The protein below binds the small molecule below.
Small molecule (SMILES): CC(=O)N[C@H]1[C@H](O[C@H]2[C@H](O)[C@@H](NC(C)=O)CO[C@@H]2CO)O[C@H](CO)[C@@H](O[C@H]2O[C@H](CO[C@H]3O[C@H](CO[C@H]4O[C@H](CO)[C@@H](O)[C@H](O)[C@@H]4O)[C@@H](O)[C@H](O[C@H]4O[C@H](CO)[C@@H](O)[C@H](O)[C@@H]4O)[C@@H]3O)[C@@H](O)[C@H](O[C@H]3O[C@H](CO)[C@@H](O)[C@H](O)[C@@H]3O[C@H]3O[C@H](CO)[C@@H](O)[C@H](O)[C@@H]3O[C@H]3O[C@H](CO)[C@@H](O)[C@H](O)[C@@H]3O)[C@@H]2O)[C@@H]1O

Sequence of chain 1.B:
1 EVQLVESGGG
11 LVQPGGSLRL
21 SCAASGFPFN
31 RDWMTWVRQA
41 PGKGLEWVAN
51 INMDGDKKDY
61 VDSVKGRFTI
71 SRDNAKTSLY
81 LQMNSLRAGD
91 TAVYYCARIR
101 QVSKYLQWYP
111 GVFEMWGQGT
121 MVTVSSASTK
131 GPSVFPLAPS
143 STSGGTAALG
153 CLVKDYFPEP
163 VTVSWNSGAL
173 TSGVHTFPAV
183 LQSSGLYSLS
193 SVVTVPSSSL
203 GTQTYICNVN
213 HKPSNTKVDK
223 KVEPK

Sequence of chain 1.C:
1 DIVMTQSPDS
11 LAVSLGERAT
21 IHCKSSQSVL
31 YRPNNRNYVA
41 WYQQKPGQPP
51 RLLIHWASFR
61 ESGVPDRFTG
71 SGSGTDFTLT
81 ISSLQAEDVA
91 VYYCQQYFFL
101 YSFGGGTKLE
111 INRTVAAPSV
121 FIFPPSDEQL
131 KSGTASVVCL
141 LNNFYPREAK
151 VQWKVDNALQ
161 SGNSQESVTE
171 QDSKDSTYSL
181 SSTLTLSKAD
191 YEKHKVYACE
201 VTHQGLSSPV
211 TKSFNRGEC

Sequence of chain 1.A:
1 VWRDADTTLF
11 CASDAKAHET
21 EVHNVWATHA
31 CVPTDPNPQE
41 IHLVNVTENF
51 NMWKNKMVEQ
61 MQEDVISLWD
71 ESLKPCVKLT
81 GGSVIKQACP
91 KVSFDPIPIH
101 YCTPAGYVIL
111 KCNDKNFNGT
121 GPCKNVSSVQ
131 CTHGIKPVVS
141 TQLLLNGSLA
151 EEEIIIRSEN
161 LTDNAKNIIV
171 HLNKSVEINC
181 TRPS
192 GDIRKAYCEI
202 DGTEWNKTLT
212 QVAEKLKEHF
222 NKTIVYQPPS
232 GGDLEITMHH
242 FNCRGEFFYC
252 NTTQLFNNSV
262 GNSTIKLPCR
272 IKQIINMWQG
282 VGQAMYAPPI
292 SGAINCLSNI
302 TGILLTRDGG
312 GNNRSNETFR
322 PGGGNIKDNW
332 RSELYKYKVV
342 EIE

Binding-site contacts:
Ligand atom C1 contacts residue ASN300 of chain 1.A at 1.4 Å.
Ligand atom O3 contacts residue ASP59 of chain 1.B at 2.7 Å (salt-bridge).
Ligand atom C8 contacts residue LEU106 of chain 1.B at 3.6 Å (hydrophobic).
Ligand atom N2 contacts residue ASN300 of chain 1.A at 2.9 Å (h-bond).
Ligand atom O4 contacts residue ASP59 of chain 1.B at 3.0 Å (salt-bridge).
Ligand atom N2 contacts residue LEU106 of chain 1.B at 3.3 Å.
Ligand atom O5 contacts residue ASP1 of chain 1.C at 3.1 Å (salt-bridge).
Ligand atom C2 contacts residue ASN300 of chain 1.A at 2.5 Å.
Ligand atom O6 contacts residue SER175 of chain 1.A at 3.1 Å.
Ligand atom C1 contacts residue ASP1 of chain 1.C at 3.7 Å.
Ligand atom O2 contacts residue ASP1 of chain 1.C at 2.9 Å (salt-bridge).
Ligand atom O6 contacts residue GLN107 of chain 1.B at 2.8 Å (h-bond).
Ligand atom O7 contacts residue TYR105 of chain 1.B at 3.6 Å.
Ligand atom C3 contacts residue LYS65 of chain 1.B at 3.8 Å.
Ligand atom C3 contacts residue ASP59 of chain 1.B at 3.8 Å.
Ligand atom C2 contacts residue GLN27 of chain 1.C at 3.2 Å.
Ligand atom C7 contacts residue ASN300 of chain 1.A at 3.7 Å.
Ligand atom O4 contacts residue TYR31 of chain 1.C at 3.8 Å.
Ligand atom C6 contacts residue TYR105 of chain 1.B at 3.7 Å (hydrophobic).
Ligand atom O5 contacts residue ASN300 of chain 1.A at 2.4 Å (h-bond).
Ligand atom O5 contacts residue LEU149 of chain 1.A at 3.7 Å.
Ligand atom O4 contacts residue TYR105 of chain 1.B at 3.6 Å.
Ligand atom O4 contacts residue PHE99 of chain 1.C at 3.5 Å.
Ligand atom O3 contacts residue LYS65 of chain 1.B at 3.0 Å (salt-bridge).
Ligand atom O3 contacts residue TYR105 of chain 1.B at 3.8 Å.
Ligand atom O5 contacts residue SER175 of chain 1.A at 2.9 Å (h-bond).
Ligand atom O5 contacts residue TYR105 of chain 1.B at 3.5 Å.
Ligand atom N2 contacts residue TYR105 of chain 1.B at 3.7 Å.
Ligand atom C5 contacts residue ASN300 of chain 1.A at 3.7 Å.
Ligand atom C3 contacts residue ASN300 of chain 1.A at 3.8 Å.
Ligand atom O2 contacts residue LYS65 of chain 1.B at 3.1 Å (salt-bridge).
Ligand atom C6 contacts residue LEU149 of chain 1.A at 3.8 Å (hydrophobic).
Ligand atom O3 contacts residue TYR60 of chain 1.B at 3.7 Å.
Ligand atom C5 contacts residue TYR31 of chain 1.C at 3.5 Å (hydrophobic).
Ligand atom C1 contacts residue SER175 of chain 1.A at 3.7 Å.
Ligand atom C4 contacts residue ASP59 of chain 1.B at 3.7 Å.
Ligand atom C6 contacts residue PHE99 of chain 1.C at 3.5 Å (hydrophobic).
Ligand atom O6 contacts residue ASP1 of chain 1.C at 3.0 Å (salt-bridge).
Ligand atom O2 contacts residue GLN27 of chain 1.C at 2.9 Å (h-bond).
Ligand atom O4 contacts residue LEU100 of chain 1.C at 3.7 Å.